Sequence of chain 1.B:
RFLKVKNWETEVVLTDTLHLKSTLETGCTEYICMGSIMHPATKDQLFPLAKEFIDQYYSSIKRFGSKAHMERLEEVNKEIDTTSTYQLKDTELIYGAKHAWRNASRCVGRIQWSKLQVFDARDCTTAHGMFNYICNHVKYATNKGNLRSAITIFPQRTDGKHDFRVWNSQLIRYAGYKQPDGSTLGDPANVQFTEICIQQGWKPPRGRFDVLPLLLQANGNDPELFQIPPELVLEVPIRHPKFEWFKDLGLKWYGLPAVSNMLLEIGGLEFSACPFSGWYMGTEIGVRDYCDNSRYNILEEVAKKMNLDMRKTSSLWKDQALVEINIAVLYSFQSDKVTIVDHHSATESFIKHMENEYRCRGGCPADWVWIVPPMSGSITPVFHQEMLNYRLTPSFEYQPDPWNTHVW

Binding-site contacts:
Ligand atom C07 contacts residue HEM1 of chain 1.G at 3.7 Å.
Ligand atom C03 contacts residue HEM1 of chain 1.G at 3.3 Å.
Ligand atom C30 contacts residue TRP382 of chain 1.B at 3.5 Å (hydrophobic).
Ligand atom C11 contacts residue HEM1 of chain 1.G at 3.1 Å.
Ligand atom N01 contacts residue HEM1 of chain 1.G at 3.8 Å.
Ligand atom C09 contacts residue GLU296 of chain 1.B at 3.6 Å.
Ligand atom N02 contacts residue TRP291 of chain 1.B at 2.8 Å (h-bond).
Ligand atom C23 contacts residue HEM1 of chain 1.G at 3.0 Å.
Ligand atom C09 contacts residue HEM1 of chain 1.G at 3.4 Å.
Ligand atom C06 contacts residue VAL271 of chain 1.B at 3.5 Å (hydrophobic).
Ligand atom C04 contacts residue HEM1 of chain 1.G at 3.7 Å.
Ligand atom C10 contacts residue GLU296 of chain 1.B at 3.5 Å.
Ligand atom C23 contacts residue TRP382 of chain 1.B at 3.6 Å (hydrophobic).
Ligand atom O29 contacts residue HEM1 of chain 1.G at 3.3 Å (h-bond).
Ligand atom C26 contacts residue VAL271 of chain 1.B at 3.6 Å (hydrophobic).
Ligand atom N01 contacts residue GLU296 of chain 1.B at 2.6 Å (salt-bridge).
Ligand atom N02 contacts residue HEM1 of chain 1.G at 3.7 Å.
Ligand atom C02 contacts residue TRP291 of chain 1.B at 3.8 Å (hydrophobic).
Ligand atom C25 contacts residue HEM1 of chain 1.G at 3.0 Å.
Ligand atom C22 contacts residue HEM1 of chain 1.G at 2.9 Å.
Ligand atom N02 contacts residue TYR292 of chain 1.B at 3.6 Å.
Ligand atom C02 contacts residue HEM1 of chain 1.G at 3.7 Å.
Ligand atom C31 contacts residue MET40 of chain 1.B at 3.6 Å (hydrophobic).
Ligand atom C08 contacts residue HEM1 of chain 1.G at 3.7 Å.
Ligand atom C27 contacts residue HEM1 of chain 1.G at 3.1 Å.
Ligand atom O29 contacts residue TRP382 of chain 1.B at 3.9 Å.
Ligand atom C10 contacts residue HEM1 of chain 1.G at 3.8 Å.
Ligand atom C24 contacts residue HEM1 of chain 1.G at 3.0 Å.
Ligand atom C21 contacts residue HEM1 of chain 1.G at 3.5 Å.
Ligand atom C05 contacts residue HEM1 of chain 1.G at 3.8 Å.
Ligand atom C11 contacts residue PHE288 of chain 1.B at 3.8 Å (hydrophobic).
Ligand atom C26 contacts residue HEM1 of chain 1.G at 3.4 Å.
Ligand atom N02 contacts residue PRO269 of chain 1.B at 3.9 Å.
Ligand atom N02 contacts residue GLU296 of chain 1.B at 2.7 Å (salt-bridge).
Ligand atom C06 contacts residue HEM1 of chain 1.G at 3.5 Å.
Ligand atom C06 contacts residue PHE288 of chain 1.B at 3.6 Å (hydrophobic).
Ligand atom C07 contacts residue VAL271 of chain 1.B at 3.1 Å (hydrophobic).
Ligand atom C02 contacts residue GLU296 of chain 1.B at 3.4 Å.
Ligand atom C08 contacts residue VAL271 of chain 1.B at 3.6 Å (hydrophobic).
Ligand atom N28 contacts residue ASN273 of chain 1.B at 3.3 Å (h-bond).

A protein and the small-molecule ligand that binds it are described below.
Small molecule (SMILES): CCOc1ccc(-c2ccc3c(C)cc(N)nc3c2)cc1CN